This small molecule binds to this protein.
Small molecule (SMILES): CC(=O)N[C@H]1[C@H](O[C@H]2[C@H](O)[C@@H](NC(C)=O)CO[C@@H]2CO)O[C@H](CO)[C@@H](O)[C@@H]1O

Sequence of chain 1.B:
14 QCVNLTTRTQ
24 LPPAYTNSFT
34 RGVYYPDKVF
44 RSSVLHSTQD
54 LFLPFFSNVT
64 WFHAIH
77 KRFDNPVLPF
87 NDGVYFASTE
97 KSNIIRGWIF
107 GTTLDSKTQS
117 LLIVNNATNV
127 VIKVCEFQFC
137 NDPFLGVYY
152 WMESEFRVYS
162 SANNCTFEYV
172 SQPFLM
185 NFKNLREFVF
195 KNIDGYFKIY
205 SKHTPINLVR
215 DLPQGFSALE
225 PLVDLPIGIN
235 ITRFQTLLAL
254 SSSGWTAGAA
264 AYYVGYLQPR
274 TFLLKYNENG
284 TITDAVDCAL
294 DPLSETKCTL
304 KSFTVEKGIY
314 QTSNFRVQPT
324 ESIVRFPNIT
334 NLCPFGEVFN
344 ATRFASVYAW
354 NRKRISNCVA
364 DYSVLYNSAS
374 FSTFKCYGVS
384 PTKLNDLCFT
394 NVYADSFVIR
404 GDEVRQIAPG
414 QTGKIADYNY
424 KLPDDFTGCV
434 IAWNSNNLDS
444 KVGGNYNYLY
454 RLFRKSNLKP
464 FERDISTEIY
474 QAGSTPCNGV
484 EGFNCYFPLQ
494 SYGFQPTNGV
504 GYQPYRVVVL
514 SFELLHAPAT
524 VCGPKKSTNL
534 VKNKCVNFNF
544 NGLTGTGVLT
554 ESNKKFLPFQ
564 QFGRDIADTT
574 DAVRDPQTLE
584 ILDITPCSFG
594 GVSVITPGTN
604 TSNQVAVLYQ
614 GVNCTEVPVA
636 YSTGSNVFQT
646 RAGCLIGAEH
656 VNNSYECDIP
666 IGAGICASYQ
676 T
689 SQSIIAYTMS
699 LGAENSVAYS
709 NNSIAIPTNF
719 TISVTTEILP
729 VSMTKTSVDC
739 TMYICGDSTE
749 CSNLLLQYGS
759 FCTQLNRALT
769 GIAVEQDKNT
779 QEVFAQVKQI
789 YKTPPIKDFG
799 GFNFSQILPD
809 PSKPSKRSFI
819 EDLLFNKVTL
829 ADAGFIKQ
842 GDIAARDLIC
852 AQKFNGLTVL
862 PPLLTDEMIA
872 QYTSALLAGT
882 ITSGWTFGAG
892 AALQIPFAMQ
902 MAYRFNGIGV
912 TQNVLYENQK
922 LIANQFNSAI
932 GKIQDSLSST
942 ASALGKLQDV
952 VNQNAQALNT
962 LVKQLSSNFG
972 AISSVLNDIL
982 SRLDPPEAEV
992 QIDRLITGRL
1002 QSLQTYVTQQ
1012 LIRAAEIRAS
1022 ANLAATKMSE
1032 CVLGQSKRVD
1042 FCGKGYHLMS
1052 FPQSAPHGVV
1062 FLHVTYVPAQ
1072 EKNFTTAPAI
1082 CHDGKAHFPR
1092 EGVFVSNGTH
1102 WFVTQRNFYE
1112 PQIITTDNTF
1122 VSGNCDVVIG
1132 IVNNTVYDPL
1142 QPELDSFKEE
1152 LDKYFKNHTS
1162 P

Binding-site contacts:
Ligand atom C1 contacts residue THR618 of chain 1.A at 3.8 Å.
Ligand atom C2 contacts residue ASN616 of chain 1.A at 2.5 Å.
Ligand atom C5 contacts residue THR618 of chain 1.A at 3.6 Å.
Ligand atom C2 contacts residue GLN836 of chain 1.B at 4.2 Å.
Ligand atom O5 contacts residue ASN616 of chain 1.A at 2.2 Å (h-bond).
Ligand atom C3 contacts residue ASN616 of chain 1.A at 3.8 Å.
Ligand atom C5 contacts residue ASN616 of chain 1.A at 3.6 Å.
Ligand atom O7 contacts residue GLN836 of chain 1.B at 2.9 Å (h-bond).
Ligand atom N2 contacts residue GLN836 of chain 1.B at 4.3 Å.
Ligand atom C8 contacts residue ILE834 of chain 1.B at 3.6 Å (hydrophobic).
Ligand atom C7 contacts residue GLN836 of chain 1.B at 3.9 Å.
Ligand atom O3 contacts residue GLN836 of chain 1.B at 3.8 Å.
Ligand atom O5 contacts residue THR618 of chain 1.A at 3.2 Å.
Ligand atom N2 contacts residue ASN616 of chain 1.A at 3.1 Å (h-bond).
Ligand atom C6 contacts residue THR618 of chain 1.A at 3.8 Å.
Ligand atom C1 contacts residue ASN616 of chain 1.A at 1.4 Å.
Ligand atom C4 contacts residue ASN616 of chain 1.A at 4.2 Å.
Ligand atom C7 contacts residue ASN616 of chain 1.A at 4.2 Å.

Sequence of chain 1.A:
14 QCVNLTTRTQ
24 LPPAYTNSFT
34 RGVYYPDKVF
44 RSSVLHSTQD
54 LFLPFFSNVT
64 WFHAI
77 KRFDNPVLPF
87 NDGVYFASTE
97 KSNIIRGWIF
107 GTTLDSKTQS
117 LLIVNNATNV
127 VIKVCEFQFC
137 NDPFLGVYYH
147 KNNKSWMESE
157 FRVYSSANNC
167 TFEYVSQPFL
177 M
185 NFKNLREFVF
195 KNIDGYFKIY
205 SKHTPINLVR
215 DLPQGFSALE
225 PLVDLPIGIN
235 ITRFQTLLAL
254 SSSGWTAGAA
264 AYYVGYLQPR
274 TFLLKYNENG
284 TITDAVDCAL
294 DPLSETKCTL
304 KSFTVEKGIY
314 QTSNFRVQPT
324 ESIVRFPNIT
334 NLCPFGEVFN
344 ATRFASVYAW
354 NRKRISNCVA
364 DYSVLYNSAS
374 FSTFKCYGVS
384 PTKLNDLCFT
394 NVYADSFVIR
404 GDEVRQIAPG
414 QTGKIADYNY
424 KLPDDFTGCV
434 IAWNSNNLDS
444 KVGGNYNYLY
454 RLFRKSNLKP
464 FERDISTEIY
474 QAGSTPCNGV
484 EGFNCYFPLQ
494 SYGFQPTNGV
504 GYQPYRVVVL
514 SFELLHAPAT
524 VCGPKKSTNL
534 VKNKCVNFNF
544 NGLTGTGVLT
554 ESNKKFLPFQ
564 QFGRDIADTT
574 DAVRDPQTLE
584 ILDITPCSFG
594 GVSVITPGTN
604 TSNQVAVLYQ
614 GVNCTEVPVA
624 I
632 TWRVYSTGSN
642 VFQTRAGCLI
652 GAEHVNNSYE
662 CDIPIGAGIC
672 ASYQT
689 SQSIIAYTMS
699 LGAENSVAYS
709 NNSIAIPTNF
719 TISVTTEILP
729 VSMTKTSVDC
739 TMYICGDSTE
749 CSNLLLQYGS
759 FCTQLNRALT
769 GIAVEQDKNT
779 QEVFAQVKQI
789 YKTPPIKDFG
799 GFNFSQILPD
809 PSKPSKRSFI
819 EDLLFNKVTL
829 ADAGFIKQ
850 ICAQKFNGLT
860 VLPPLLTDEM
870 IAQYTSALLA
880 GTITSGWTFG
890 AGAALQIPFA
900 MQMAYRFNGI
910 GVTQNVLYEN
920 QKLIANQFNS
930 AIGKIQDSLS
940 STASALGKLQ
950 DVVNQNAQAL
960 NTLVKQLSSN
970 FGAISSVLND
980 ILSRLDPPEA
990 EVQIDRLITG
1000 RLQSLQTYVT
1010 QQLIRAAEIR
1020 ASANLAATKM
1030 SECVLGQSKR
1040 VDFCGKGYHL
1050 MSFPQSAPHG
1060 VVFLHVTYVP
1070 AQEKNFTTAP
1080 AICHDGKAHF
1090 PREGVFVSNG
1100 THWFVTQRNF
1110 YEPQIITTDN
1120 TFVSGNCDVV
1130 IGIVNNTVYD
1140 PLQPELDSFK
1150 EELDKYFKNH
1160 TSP